Binding-site contacts:
Ligand atom C4 contacts residue PHE31 of chain 1.A at 3.9 Å (hydrophobic).
Ligand atom CAD contacts residue PHE31 of chain 1.A at 4.0 Å (hydrophobic).
Ligand atom NAC contacts residue PHE31 of chain 1.A at 3.5 Å.
Ligand atom NAB contacts residue ALA7 of chain 1.A at 3.4 Å (h-bond).
Ligand atom CAJ contacts residue THR46 of chain 1.A at 3.9 Å.
Ligand atom C6 contacts residue ILE5 of chain 1.A at 3.9 Å (hydrophobic).
Ligand atom CAT contacts residue MET16 of chain 1.A at 4.0 Å (hydrophobic).
Ligand atom C2 contacts residue PHE31 of chain 1.A at 3.9 Å (hydrophobic).
Ligand atom CAF contacts residue PHE31 of chain 1.A at 3.8 Å (hydrophobic).
Ligand atom CAL contacts residue MET16 of chain 1.A at 3.9 Å (hydrophobic).
Ligand atom CAP contacts residue ILE50 of chain 1.A at 3.8 Å (hydrophobic).
Ligand atom N1 contacts residue ALA7 of chain 1.A at 3.6 Å.
Ligand atom CAT contacts residue PHE31 of chain 1.A at 3.9 Å (hydrophobic).
Ligand atom C4 contacts residue ASP27 of chain 1.A at 3.6 Å.
Ligand atom CAD contacts residue LEU28 of chain 1.A at 4.0 Å (hydrophobic).
Ligand atom N1 contacts residue ALA6 of chain 1.A at 3.4 Å.
Ligand atom CAI contacts residue MET16 of chain 1.A at 3.9 Å (hydrophobic).
Ligand atom NAC contacts residue TYR100 of chain 1.A at 3.5 Å (h-bond).
Ligand atom N1 contacts residue ILE5 of chain 1.A at 3.6 Å.
Ligand atom CAG contacts residue ASP27 of chain 1.A at 3.5 Å.
Ligand atom CAU contacts residue MET16 of chain 1.A at 3.7 Å (hydrophobic).
Ligand atom CAI contacts residue ILE94 of chain 1.A at 3.6 Å (hydrophobic).
Ligand atom NAC contacts residue ILE94 of chain 1.A at 3.0 Å (h-bond).
Ligand atom NAB contacts residue ASP27 of chain 1.A at 3.0 Å (salt-bridge).
Ligand atom NAB contacts residue THR113 of chain 1.A at 3.6 Å.
Ligand atom CAD contacts residue LEU54 of chain 1.A at 4.0 Å (hydrophobic).
Ligand atom CAI contacts residue PHE31 of chain 1.A at 3.9 Å (hydrophobic).
Ligand atom N1 contacts residue PHE31 of chain 1.A at 3.6 Å.
Ligand atom CAL contacts residue ILE50 of chain 1.A at 3.8 Å (hydrophobic).
Ligand atom NAW contacts residue MET16 of chain 1.A at 3.5 Å (h-bond).
Ligand atom N3 contacts residue PHE31 of chain 1.A at 4.0 Å.
Ligand atom NAB contacts residue ALA6 of chain 1.A at 3.4 Å.
Ligand atom NAC contacts residue ILE5 of chain 1.A at 3.1 Å (h-bond).
Ligand atom N3 contacts residue ASP27 of chain 1.A at 2.8 Å (salt-bridge).
Ligand atom C2 contacts residue ALA6 of chain 1.A at 3.8 Å (hydrophobic).
Ligand atom C2 contacts residue ASP27 of chain 1.A at 3.7 Å.
Ligand atom C2 contacts residue ALA7 of chain 1.A at 3.6 Å (hydrophobic).
Ligand atom C6 contacts residue PHE31 of chain 1.A at 3.5 Å (hydrophobic).
Ligand atom C5 contacts residue PHE31 of chain 1.A at 3.7 Å (hydrophobic).
Ligand atom CAJ contacts residue MET16 of chain 1.A at 3.7 Å (hydrophobic).

Sequence of chain 1.A:
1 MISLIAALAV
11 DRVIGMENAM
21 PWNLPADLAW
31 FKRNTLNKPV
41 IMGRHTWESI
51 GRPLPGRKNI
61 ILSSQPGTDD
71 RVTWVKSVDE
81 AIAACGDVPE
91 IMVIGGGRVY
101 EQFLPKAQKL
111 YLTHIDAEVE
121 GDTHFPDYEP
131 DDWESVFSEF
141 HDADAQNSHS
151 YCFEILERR

The small molecule below binds the protein below.
Small molecule (SMILES): Nc1cccc(Cn2ccc3c4c(N)nc(N)nc4ccc32)c1